Sequence of chain 1.A:
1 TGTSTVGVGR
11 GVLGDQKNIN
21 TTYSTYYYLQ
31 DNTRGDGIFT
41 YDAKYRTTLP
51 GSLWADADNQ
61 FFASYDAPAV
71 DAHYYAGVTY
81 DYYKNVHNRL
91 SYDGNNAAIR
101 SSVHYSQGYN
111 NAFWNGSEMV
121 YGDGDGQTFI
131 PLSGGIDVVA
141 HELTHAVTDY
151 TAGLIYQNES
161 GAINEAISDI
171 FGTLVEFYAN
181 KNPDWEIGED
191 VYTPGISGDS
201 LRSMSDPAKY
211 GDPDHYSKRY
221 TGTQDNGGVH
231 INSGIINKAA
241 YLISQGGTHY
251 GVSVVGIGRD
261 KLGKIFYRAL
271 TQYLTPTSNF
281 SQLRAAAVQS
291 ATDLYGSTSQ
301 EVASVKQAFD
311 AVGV

The small molecule below binds the protein below.
Small molecule (SMILES): CC(C)[C@H](N)C(=O)O

Binding-site contacts:
Ligand atom N contacts residue GLU142 of chain 1.A at 2.7 Å (salt-bridge).
Ligand atom CA contacts residue ASN111 of chain 1.A at 3.8 Å.
Ligand atom CA contacts residue ALA112 of chain 1.A at 4.2 Å (hydrophobic).
Ligand atom C contacts residue LYS1 of chain 1.C at 1.3 Å.
Ligand atom O contacts residue LEU201 of chain 1.A at 4.5 Å.
Ligand atom CA contacts residue LYS1 of chain 1.C at 2.5 Å.
Ligand atom CG2 contacts residue VAL138 of chain 1.A at 4.3 Å (hydrophobic).
Ligand atom O contacts residue LYS1 of chain 1.C at 2.2 Å (salt-bridge).
Ligand atom O contacts residue ARG202 of chain 1.A at 2.9 Å (salt-bridge).
Ligand atom O contacts residue HIS230 of chain 1.A at 3.6 Å.
Ligand atom N contacts residue ALA112 of chain 1.A at 2.8 Å (h-bond).
Ligand atom CB contacts residue ASN111 of chain 1.A at 4.2 Å.
Ligand atom O contacts residue GLU165 of chain 1.A at 4.3 Å.
Ligand atom O contacts residue HIS141 of chain 1.A at 4.4 Å.
Ligand atom CG1 contacts residue ASN111 of chain 1.A at 3.5 Å.
Ligand atom CB contacts residue LYS1 of chain 1.C at 3.5 Å.
Ligand atom CG2 contacts residue ARG202 of chain 1.A at 3.9 Å.
Ligand atom C contacts residue ARG202 of chain 1.A at 4.0 Å.
Ligand atom CG1 contacts residue LEU132 of chain 1.A at 3.9 Å (hydrophobic).
Ligand atom CG2 contacts residue GLU142 of chain 1.A at 4.3 Å.
Ligand atom CG1 contacts residue LEU201 of chain 1.A at 3.8 Å (hydrophobic).
Ligand atom CG2 contacts residue ILE187 of chain 1.A at 4.3 Å (hydrophobic).
Ligand atom CG2 contacts residue HIS141 of chain 1.A at 4.4 Å.
Ligand atom C contacts residue ASN111 of chain 1.A at 4.0 Å.
Ligand atom CG2 contacts residue LYS1 of chain 1.C at 4.3 Å.
Ligand atom CB contacts residue VAL138 of chain 1.A at 4.3 Å (hydrophobic).
Ligand atom CG2 contacts residue LEU201 of chain 1.A at 4.1 Å (hydrophobic).
Ligand atom CA contacts residue GLU142 of chain 1.A at 3.3 Å.
Ligand atom CA contacts residue HIS141 of chain 1.A at 4.1 Å.
Ligand atom C contacts residue HIS230 of chain 1.A at 4.0 Å.
Ligand atom N contacts residue LYS1 of chain 1.C at 2.9 Å (salt-bridge).
Ligand atom CG1 contacts residue GLU142 of chain 1.A at 4.4 Å.
Ligand atom CB contacts residue GLU142 of chain 1.A at 3.4 Å.
Ligand atom CG1 contacts residue LYS1 of chain 1.C at 3.4 Å.
Ligand atom N contacts residue ASN111 of chain 1.A at 3.1 Å (h-bond).